Sequence of chain 1.A:
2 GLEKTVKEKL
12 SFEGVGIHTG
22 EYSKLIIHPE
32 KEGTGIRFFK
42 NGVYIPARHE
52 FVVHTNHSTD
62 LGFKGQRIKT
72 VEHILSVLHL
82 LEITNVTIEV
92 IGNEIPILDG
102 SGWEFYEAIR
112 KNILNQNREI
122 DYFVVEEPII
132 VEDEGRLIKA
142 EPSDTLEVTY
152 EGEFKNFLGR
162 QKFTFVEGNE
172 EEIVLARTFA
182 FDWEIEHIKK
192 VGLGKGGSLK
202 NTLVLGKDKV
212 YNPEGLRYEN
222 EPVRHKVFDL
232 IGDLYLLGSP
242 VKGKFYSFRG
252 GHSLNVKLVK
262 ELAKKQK

Binding-site contacts:
Ligand atom C24 contacts residue ALA181 of chain 1.A at 3.6 Å (hydrophobic).
Ligand atom C26 contacts residue LYS227 of chain 1.A at 3.9 Å.
Ligand atom O04 contacts residue ZN1 of chain 1.C at 2.2 Å.
Ligand atom O27 contacts residue ASP230 of chain 1.A at 3.0 Å (salt-bridge).
Ligand atom N03 contacts residue HIS253 of chain 1.A at 2.8 Å (h-bond).
Ligand atom C05 contacts residue THR179 of chain 1.A at 3.8 Å.
Ligand atom C10 contacts residue PHE180 of chain 1.A at 3.6 Å (hydrophobic).
Ligand atom C13 contacts residue ALA181 of chain 1.A at 3.7 Å (hydrophobic).
Ligand atom O01 contacts residue HIS74 of chain 1.A at 3.7 Å.
Ligand atom O27 contacts residue LYS227 of chain 1.A at 3.2 Å (salt-bridge).
Ligand atom N06 contacts residue PHE180 of chain 1.A at 3.8 Å.
Ligand atom O04 contacts residue HIS253 of chain 1.A at 3.1 Å (h-bond).
Ligand atom O08 contacts residue HIS19 of chain 1.A at 3.8 Å.
Ligand atom O01 contacts residue ZN1 of chain 1.C at 2.1 Å.
Ligand atom O01 contacts residue THR179 of chain 1.A at 2.7 Å (h-bond).
Ligand atom O04 contacts residue HIS74 of chain 1.A at 3.0 Å (h-bond).
Ligand atom C12 contacts residue ALA181 of chain 1.A at 3.5 Å (hydrophobic).
Ligand atom C02 contacts residue THR179 of chain 1.A at 3.5 Å.
Ligand atom C09 contacts residue PHE180 of chain 1.A at 3.8 Å (hydrophobic).
Ligand atom C11 contacts residue THR203 of chain 1.A at 3.7 Å.
Ligand atom O01 contacts residue HIS226 of chain 1.A at 3.0 Å (h-bond).
Ligand atom N06 contacts residue THR179 of chain 1.A at 3.1 Å (h-bond).
Ligand atom C16 contacts residue GLY198 of chain 1.A at 3.9 Å.
Ligand atom C23 contacts residue GLY198 of chain 1.A at 3.3 Å.
Ligand atom N03 contacts residue GLU73 of chain 1.A at 3.0 Å (salt-bridge).
Ligand atom O04 contacts residue ASP230 of chain 1.A at 3.0 Å (salt-bridge).
Ligand atom C02 contacts residue ZN1 of chain 1.C at 2.8 Å.
Ligand atom N03 contacts residue ZN1 of chain 1.C at 2.9 Å.
Ligand atom C15 contacts residue GLY198 of chain 1.A at 3.8 Å.
Ligand atom C23 contacts residue SER199 of chain 1.A at 3.5 Å.
Ligand atom O04 contacts residue GLU73 of chain 1.A at 2.4 Å (salt-bridge).
Ligand atom N03 contacts residue ASP230 of chain 1.A at 3.4 Å (salt-bridge).
Ligand atom C02 contacts residue ASP230 of chain 1.A at 3.4 Å.
Ligand atom C28 contacts residue PHE180 of chain 1.A at 3.5 Å (hydrophobic).
Ligand atom N03 contacts residue HIS58 of chain 1.A at 3.5 Å (h-bond).
Ligand atom C07 contacts residue HIS58 of chain 1.A at 3.6 Å.
Ligand atom C10 contacts residue THR179 of chain 1.A at 3.3 Å.
Ligand atom O08 contacts residue HIS58 of chain 1.A at 2.8 Å (h-bond).
Ligand atom O01 contacts residue ASP230 of chain 1.A at 3.2 Å (salt-bridge).
Ligand atom C05 contacts residue HIS58 of chain 1.A at 3.7 Å.

The protein below binds the small molecule below.
Small molecule (SMILES): C[C@@H](O)[C@H](NC(=O)c1ccc(C#CC#Cc2ccc(N)cc2)cc1)C(=O)NO